Sequence of chain 1.B:
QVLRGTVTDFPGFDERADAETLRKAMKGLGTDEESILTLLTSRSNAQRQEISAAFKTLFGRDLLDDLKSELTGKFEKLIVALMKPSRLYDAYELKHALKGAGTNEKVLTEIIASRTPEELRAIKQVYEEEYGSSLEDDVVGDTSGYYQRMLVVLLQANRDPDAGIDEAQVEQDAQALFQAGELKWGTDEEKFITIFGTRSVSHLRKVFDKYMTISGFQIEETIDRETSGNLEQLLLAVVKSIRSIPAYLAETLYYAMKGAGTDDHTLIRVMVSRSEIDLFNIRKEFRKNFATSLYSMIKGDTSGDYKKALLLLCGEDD

Binding-site contacts:
Ligand atom C6 contacts residue PRO119 of chain 1.B at 3.1 Å (hydrophobic).
Ligand atom C10 contacts residue THR118 of chain 1.B at 3.6 Å.
Ligand atom C59 contacts residue ARG161 of chain 1.B at 3.8 Å.
Ligand atom C22 contacts residue VAL203 of chain 1.B at 4.3 Å (hydrophobic).
Ligand atom C2 contacts residue VAL203 of chain 1.B at 4.3 Å (hydrophobic).
Ligand atom C52 contacts residue LEU5 of chain 1.B at 3.8 Å (hydrophobic).
Ligand atom O23 contacts residue SER243 of chain 1.B at 4.3 Å.
Ligand atom C6 contacts residue VAL203 of chain 1.B at 4.2 Å (hydrophobic).
Ligand atom C12 contacts residue ILE247 of chain 1.B at 3.8 Å (hydrophobic).
Ligand atom C1 contacts residue PRO119 of chain 1.B at 3.4 Å (hydrophobic).
Ligand atom C13 contacts residue SER243 of chain 1.B at 3.3 Å.
Ligand atom C12 contacts residue ILE244 of chain 1.B at 4.1 Å (hydrophobic).
Ligand atom C10 contacts residue ILE247 of chain 1.B at 3.8 Å (hydrophobic).
Ligand atom O23 contacts residue VAL203 of chain 1.B at 3.2 Å.
Ligand atom C51 contacts residue LEU5 of chain 1.B at 4.1 Å (hydrophobic).
Ligand atom O58 contacts residue PRO119 of chain 1.B at 4.0 Å.
Ligand atom C4 contacts residue THR118 of chain 1.B at 4.1 Å.
Ligand atom N11 contacts residue SER243 of chain 1.B at 4.2 Å.
Ligand atom O23 contacts residue ARG207 of chain 1.B at 3.1 Å (salt-bridge).
Ligand atom S14 contacts residue ILE247 of chain 1.B at 4.3 Å.
Ligand atom C5 contacts residue PRO119 of chain 1.B at 3.3 Å (hydrophobic).
Ligand atom C59 contacts residue PRO119 of chain 1.B at 3.9 Å (hydrophobic).
Ligand atom C2 contacts residue PRO119 of chain 1.B at 3.8 Å (hydrophobic).
Ligand atom O23 contacts residue ILE244 of chain 1.B at 3.6 Å.
Ligand atom C4 contacts residue PRO119 of chain 1.B at 3.8 Å (hydrophobic).
Ligand atom C33 contacts residue THR118 of chain 1.B at 3.8 Å.
Ligand atom N11 contacts residue ILE247 of chain 1.B at 4.1 Å.
Ligand atom C6 contacts residue ARG161 of chain 1.B at 3.7 Å.
Ligand atom S14 contacts residue ARG117 of chain 1.B at 4.3 Å.
Ligand atom C13 contacts residue ILE244 of chain 1.B at 3.6 Å (hydrophobic).
Ligand atom C1 contacts residue VAL203 of chain 1.B at 4.1 Å (hydrophobic).
Ligand atom C3 contacts residue THR118 of chain 1.B at 4.0 Å.
Ligand atom C12 contacts residue SER243 of chain 1.B at 2.9 Å.
Ligand atom C5 contacts residue ARG161 of chain 1.B at 3.2 Å.
Ligand atom C32 contacts residue THR118 of chain 1.B at 4.3 Å.
Ligand atom C4 contacts residue ARG161 of chain 1.B at 4.4 Å.
Ligand atom C43 contacts residue LEU5 of chain 1.B at 3.4 Å (hydrophobic).
Ligand atom C3 contacts residue PRO119 of chain 1.B at 4.0 Å (hydrophobic).
Ligand atom C21 contacts residue ARG207 of chain 1.B at 4.2 Å.
Ligand atom C21 contacts residue VAL203 of chain 1.B at 3.8 Å (hydrophobic).

This protein binds this small molecule.
Small molecule (SMILES): COc1ccc2c(c1)CN(C(=O)CCN1CCC(Cc3ccccc3)CC1)CCS2

Sequence of chain 1.A:
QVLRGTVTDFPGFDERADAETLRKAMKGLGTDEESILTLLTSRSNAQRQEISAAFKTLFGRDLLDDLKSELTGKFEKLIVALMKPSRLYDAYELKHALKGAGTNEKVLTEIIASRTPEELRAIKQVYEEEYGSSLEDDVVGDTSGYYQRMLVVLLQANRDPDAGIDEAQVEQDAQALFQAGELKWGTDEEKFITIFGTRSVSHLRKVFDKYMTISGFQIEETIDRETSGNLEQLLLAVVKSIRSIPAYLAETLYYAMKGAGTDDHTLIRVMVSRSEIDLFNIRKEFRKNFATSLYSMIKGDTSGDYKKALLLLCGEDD